Sequence of chain 2.C:
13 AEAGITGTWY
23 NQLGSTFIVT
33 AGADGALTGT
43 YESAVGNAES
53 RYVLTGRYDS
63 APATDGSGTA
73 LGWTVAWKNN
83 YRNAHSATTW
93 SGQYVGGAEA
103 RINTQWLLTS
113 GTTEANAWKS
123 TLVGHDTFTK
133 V

Sequence of chain 1.A:
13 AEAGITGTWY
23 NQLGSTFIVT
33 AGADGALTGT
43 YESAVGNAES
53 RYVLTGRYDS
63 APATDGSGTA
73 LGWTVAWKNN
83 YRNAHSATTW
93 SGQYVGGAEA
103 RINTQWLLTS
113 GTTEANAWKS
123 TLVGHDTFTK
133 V

Binding-site contacts:
Ligand atom ND1 contacts residue TRP120 of chain 2.C at 4.1 Å.
Ligand atom CG contacts residue TRP79 of chain 1.A at 3.9 Å (hydrophobic).
Ligand atom CA contacts residue LEU25 of chain 1.A at 4.3 Å (hydrophobic).
Ligand atom CG contacts residue ALA117 of chain 2.C at 4.1 Å (hydrophobic).
Ligand atom C contacts residue TRP120 of chain 2.C at 4.3 Å (hydrophobic).
Ligand atom NE2 contacts residue TRP108 of chain 1.A at 3.4 Å.
Ligand atom CA contacts residue SER45 of chain 1.A at 4.0 Å.
Ligand atom NE2 contacts residue LEU110 of chain 1.A at 4.0 Å.
Ligand atom CB contacts residue TRP79 of chain 1.A at 4.2 Å (hydrophobic).
Ligand atom CD contacts residue TRP120 of chain 2.C at 3.8 Å (hydrophobic).
Ligand atom OE1 contacts residue LEU110 of chain 1.A at 3.9 Å.
Ligand atom NE2 contacts residue THR90 of chain 1.A at 3.9 Å.
Ligand atom OE1 contacts residue THR90 of chain 1.A at 2.8 Å (h-bond).
Ligand atom CD2 contacts residue SER88 of chain 1.A at 3.9 Å.
Ligand atom CG contacts residue TYR54 of chain 1.A at 4.0 Å (hydrophobic).
Ligand atom CD contacts residue THR90 of chain 1.A at 3.9 Å.
Ligand atom CB contacts residue TRP79 of chain 1.A at 4.1 Å (hydrophobic).
Ligand atom NE2 contacts residue SER88 of chain 1.A at 3.2 Å (h-bond).
Ligand atom CA contacts residue TRP120 of chain 2.C at 3.6 Å (hydrophobic).
Ligand atom CB contacts residue SER45 of chain 1.A at 3.7 Å.
Ligand atom NE2 contacts residue TRP79 of chain 1.A at 3.8 Å.
Ligand atom NE2 contacts residue ALA86 of chain 1.A at 4.2 Å.
Ligand atom O contacts residue SER45 of chain 1.A at 2.8 Å.
Ligand atom O contacts residue SER27 of chain 1.A at 4.3 Å.
Ligand atom CB contacts residue TRP120 of chain 2.C at 3.9 Å (hydrophobic).
Ligand atom CB contacts residue TRP120 of chain 2.C at 3.8 Å (hydrophobic).
Ligand atom CE1 contacts residue SER88 of chain 1.A at 4.3 Å.
Ligand atom CD contacts residue TRP120 of chain 2.C at 4.2 Å (hydrophobic).
Ligand atom O contacts residue LEU25 of chain 1.A at 3.6 Å.
Ligand atom CG contacts residue TRP120 of chain 2.C at 4.1 Å (hydrophobic).
Ligand atom CE1 contacts residue LEU110 of chain 1.A at 4.3 Å (hydrophobic).
Ligand atom CB contacts residue TYR54 of chain 1.A at 4.0 Å (hydrophobic).
Ligand atom OE1 contacts residue TRP79 of chain 1.A at 3.8 Å.
Ligand atom CD contacts residue VAL47 of chain 1.A at 4.3 Å (hydrophobic).
Ligand atom N contacts residue TRP120 of chain 2.C at 3.8 Å.
Ligand atom CG contacts residue VAL47 of chain 1.A at 3.8 Å (hydrophobic).
Ligand atom CD contacts residue LEU25 of chain 1.A at 4.3 Å (hydrophobic).
Ligand atom CE1 contacts residue TRP79 of chain 1.A at 3.6 Å (hydrophobic).
Ligand atom CG contacts residue TRP120 of chain 2.C at 4.2 Å (hydrophobic).
Ligand atom C contacts residue SER45 of chain 1.A at 3.8 Å.

This protein binds this small molecule.
Small molecule (SMILES): CC.NC(=O)CC[C@@H]1NC(=O)[C@@H]2CCCN2C(=O)[C@H](Cc2c[nH]cn2)NC(=O)[C@@H](N)CSSC[C@@H](C(N)=O)NC(=O)[C@@H]2CCCN2C(=O)[C@@H]2CCCN2C(=O)CNC1=O